Sequence of chain 1.A:
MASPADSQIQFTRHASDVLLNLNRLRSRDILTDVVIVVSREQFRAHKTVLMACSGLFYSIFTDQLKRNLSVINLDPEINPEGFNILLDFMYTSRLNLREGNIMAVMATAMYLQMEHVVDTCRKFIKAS

A small-molecule ligand and the protein it binds are described below.
Small molecule (SMILES): Cn1ccc2c(ccn2CC(=O)Nc2ccncc2Cl)c1=O

Sequence of chain 2.A:
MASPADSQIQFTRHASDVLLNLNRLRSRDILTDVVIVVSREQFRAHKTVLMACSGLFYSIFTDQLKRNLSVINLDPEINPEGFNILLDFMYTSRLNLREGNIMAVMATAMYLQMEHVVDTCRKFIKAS

Binding-site contacts:
Ligand atom CAE contacts residue GLY55 of chain 1.A at 3.3 Å.
Ligand atom CAS contacts residue GLY55 of chain 1.A at 3.5 Å.
Ligand atom C contacts residue ASN21 of chain 2.A at 3.5 Å.
Ligand atom CAT contacts residue GLN113 of chain 1.A at 3.6 Å.
Ligand atom O contacts residue ASN21 of chain 2.A at 3.6 Å.
Ligand atom CAK contacts residue ASN21 of chain 2.A at 3.8 Å.
Ligand atom NAM contacts residue ARG24 of chain 2.A at 3.6 Å.
Ligand atom CA contacts residue ALA52 of chain 1.A at 3.5 Å (hydrophobic).
Ligand atom NAN contacts residue MET51 of chain 1.A at 2.9 Å (h-bond).
Ligand atom CAA contacts residue GLN113 of chain 1.A at 3.7 Å.
Ligand atom CAJ contacts residue ALA52 of chain 1.A at 3.5 Å (hydrophobic).
Ligand atom CAQ contacts residue ASN21 of chain 2.A at 3.8 Å.
Ligand atom CAP contacts residue GLN113 of chain 1.A at 3.1 Å.
Ligand atom CAQ contacts residue TYR58 of chain 1.A at 3.4 Å (hydrophobic).
Ligand atom CAK contacts residue ARG24 of chain 2.A at 3.8 Å.
Ligand atom OAC contacts residue GLU115 of chain 1.A at 2.9 Å (salt-bridge).
Ligand atom NAM contacts residue TYR58 of chain 1.A at 3.8 Å.
Ligand atom OAC contacts residue MET114 of chain 1.A at 3.8 Å.
Ligand atom NAV contacts residue GLN113 of chain 1.A at 3.3 Å (h-bond).
Ligand atom CAJ contacts residue SER54 of chain 1.A at 3.6 Å.
Ligand atom CAF contacts residue GLY55 of chain 1.A at 3.5 Å.
Ligand atom CAI contacts residue CYS53 of chain 1.A at 3.7 Å (hydrophobic).
Ligand atom CA contacts residue MET51 of chain 1.A at 3.0 Å (hydrophobic).
Ligand atom CLAD contacts residue ALA52 of chain 1.A at 3.6 Å.
Ligand atom CAH contacts residue TYR58 of chain 1.A at 3.7 Å (hydrophobic).
Ligand atom CLAD contacts residue TYR58 of chain 1.A at 3.8 Å.
Ligand atom CLAD contacts residue LEU25 of chain 2.A at 3.6 Å.
Ligand atom NAN contacts residue ASN21 of chain 2.A at 3.5 Å (h-bond).
Ligand atom C contacts residue MET51 of chain 1.A at 3.4 Å (hydrophobic).
Ligand atom CAK contacts residue TYR58 of chain 1.A at 3.6 Å (hydrophobic).
Ligand atom CAR contacts residue TYR58 of chain 1.A at 3.4 Å (hydrophobic).
Ligand atom NAN contacts residue TYR58 of chain 1.A at 3.5 Å.
Ligand atom CAA contacts residue GLU115 of chain 1.A at 3.2 Å.
Ligand atom CLAD contacts residue MET51 of chain 1.A at 3.2 Å.
Ligand atom CLAD contacts residue ASN21 of chain 2.A at 3.7 Å.
Ligand atom OAC contacts residue GLN113 of chain 1.A at 3.4 Å (h-bond).
Ligand atom CA contacts residue SER54 of chain 1.A at 3.7 Å.
Ligand atom CAR contacts residue ASN21 of chain 2.A at 3.7 Å.
Ligand atom CAJ contacts residue CYS53 of chain 1.A at 3.3 Å (hydrophobic).
Ligand atom N contacts residue SER54 of chain 1.A at 3.6 Å.